The protein below binds the small molecule below.
Small molecule (SMILES): CC(=O)N[C@H]1[C@H](O[C@H]2[C@H](O)[C@@H](NC(C)=O)CO[C@@H]2CO)O[C@H](CO)[C@@H](O)[C@@H]1O

Binding-site contacts:
Ligand atom N2 contacts residue ARG64 of chain 3.H at 4.3 Å.
Ligand atom C8 contacts residue THR248 of chain 3.D at 3.9 Å.
Ligand atom N2 contacts residue ASN246 of chain 3.D at 2.9 Å (h-bond).
Ligand atom O5 contacts residue ASN246 of chain 3.D at 2.4 Å (h-bond).
Ligand atom O7 contacts residue ARG64 of chain 3.H at 4.0 Å.
Ligand atom C5 contacts residue ASN246 of chain 3.D at 3.7 Å.
Ligand atom O4 contacts residue TYR28 of chain 3.H at 4.4 Å.
Ligand atom C7 contacts residue ASN246 of chain 3.D at 4.1 Å.
Ligand atom C1 contacts residue THR248 of chain 3.D at 3.9 Å.
Ligand atom O7 contacts residue TYR28 of chain 3.H at 3.5 Å.
Ligand atom C2 contacts residue THR248 of chain 3.D at 4.4 Å.
Ligand atom O6 contacts residue ASN246 of chain 3.D at 4.4 Å.
Ligand atom C7 contacts residue ARG64 of chain 3.H at 3.9 Å.
Ligand atom C1 contacts residue TYR89 of chain 3.H at 4.0 Å (hydrophobic).
Ligand atom C8 contacts residue ARG64 of chain 3.H at 3.4 Å.
Ligand atom C8 contacts residue GLY29 of chain 3.H at 3.5 Å.
Ligand atom C7 contacts residue GLY29 of chain 3.H at 4.1 Å.
Ligand atom O7 contacts residue GLY29 of chain 3.H at 3.5 Å (h-bond).
Ligand atom O3 contacts residue ARG64 of chain 3.H at 4.1 Å.
Ligand atom C4 contacts residue ASN246 of chain 3.D at 4.3 Å.
Ligand atom C1 contacts residue ASN246 of chain 3.D at 1.4 Å.
Ligand atom N2 contacts residue THR248 of chain 3.D at 3.7 Å.
Ligand atom C3 contacts residue ASN246 of chain 3.D at 3.8 Å.
Ligand atom C2 contacts residue ASN246 of chain 3.D at 2.5 Å.

Sequence of chain 3.H:
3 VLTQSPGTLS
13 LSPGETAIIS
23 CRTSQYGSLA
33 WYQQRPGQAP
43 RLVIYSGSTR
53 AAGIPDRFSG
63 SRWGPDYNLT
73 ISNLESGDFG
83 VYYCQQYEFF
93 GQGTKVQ

Sequence of chain 3.D:
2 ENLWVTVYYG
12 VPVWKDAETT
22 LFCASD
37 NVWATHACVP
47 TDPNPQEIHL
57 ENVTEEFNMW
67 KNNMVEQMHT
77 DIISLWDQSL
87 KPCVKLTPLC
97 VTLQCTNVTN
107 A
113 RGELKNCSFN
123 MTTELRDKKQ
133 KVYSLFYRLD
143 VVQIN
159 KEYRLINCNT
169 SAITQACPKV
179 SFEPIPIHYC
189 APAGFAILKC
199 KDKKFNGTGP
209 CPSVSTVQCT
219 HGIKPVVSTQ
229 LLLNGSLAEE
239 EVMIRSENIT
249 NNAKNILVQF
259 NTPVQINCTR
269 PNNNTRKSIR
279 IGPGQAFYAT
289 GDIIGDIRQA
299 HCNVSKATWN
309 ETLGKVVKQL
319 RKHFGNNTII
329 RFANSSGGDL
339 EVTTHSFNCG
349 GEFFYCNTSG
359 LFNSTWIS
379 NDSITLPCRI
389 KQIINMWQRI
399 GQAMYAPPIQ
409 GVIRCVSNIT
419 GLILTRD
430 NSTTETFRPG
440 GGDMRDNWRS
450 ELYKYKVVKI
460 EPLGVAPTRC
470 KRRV